Binding-site contacts:
Ligand atom C1 contacts residue THR186 of chain 1.B at 3.3 Å.
Ligand atom C6 contacts residue GLU274 of chain 1.B at 3.4 Å.
Ligand atom C3 contacts residue ASN184 of chain 1.B at 3.9 Å.
Ligand atom C7 contacts residue ASN184 of chain 1.B at 3.7 Å.
Ligand atom C2 contacts residue ASN184 of chain 1.B at 2.5 Å.
Ligand atom O5 contacts residue THR186 of chain 1.B at 3.6 Å (h-bond).
Ligand atom C1 contacts residue GLN273 of chain 1.B at 4.2 Å.
Ligand atom O7 contacts residue ASN184 of chain 1.B at 4.0 Å.
Ligand atom C2 contacts residue THR186 of chain 1.B at 4.2 Å.
Ligand atom C5 contacts residue THR186 of chain 1.B at 3.6 Å.
Ligand atom N2 contacts residue THR186 of chain 1.B at 4.5 Å.
Ligand atom C5 contacts residue GLN273 of chain 1.B at 4.3 Å.
Ligand atom O6 contacts residue GLN273 of chain 1.B at 3.4 Å.
Ligand atom C3 contacts residue THR186 of chain 1.B at 4.4 Å.
Ligand atom C6 contacts residue GLN273 of chain 1.B at 3.9 Å.
Ligand atom O5 contacts residue ASN184 of chain 1.B at 2.4 Å (h-bond).
Ligand atom N2 contacts residue ASN184 of chain 1.B at 3.0 Å (h-bond).
Ligand atom C5 contacts residue ASN184 of chain 1.B at 3.7 Å.
Ligand atom O5 contacts residue GLN273 of chain 1.B at 3.5 Å.
Ligand atom C1 contacts residue ASN184 of chain 1.B at 1.4 Å.
Ligand atom O6 contacts residue GLU274 of chain 1.B at 2.8 Å (salt-bridge).
Ligand atom C4 contacts residue ASN184 of chain 1.B at 4.3 Å.
Ligand atom C6 contacts residue THR186 of chain 1.B at 4.5 Å.

A small-molecule ligand and the protein it binds are described below.
Small molecule (SMILES): CC(=O)N[C@@H]1[C@@H](O)[C@H](O)[C@@H](CO)O[C@H]1O

Sequence of chain 1.B:
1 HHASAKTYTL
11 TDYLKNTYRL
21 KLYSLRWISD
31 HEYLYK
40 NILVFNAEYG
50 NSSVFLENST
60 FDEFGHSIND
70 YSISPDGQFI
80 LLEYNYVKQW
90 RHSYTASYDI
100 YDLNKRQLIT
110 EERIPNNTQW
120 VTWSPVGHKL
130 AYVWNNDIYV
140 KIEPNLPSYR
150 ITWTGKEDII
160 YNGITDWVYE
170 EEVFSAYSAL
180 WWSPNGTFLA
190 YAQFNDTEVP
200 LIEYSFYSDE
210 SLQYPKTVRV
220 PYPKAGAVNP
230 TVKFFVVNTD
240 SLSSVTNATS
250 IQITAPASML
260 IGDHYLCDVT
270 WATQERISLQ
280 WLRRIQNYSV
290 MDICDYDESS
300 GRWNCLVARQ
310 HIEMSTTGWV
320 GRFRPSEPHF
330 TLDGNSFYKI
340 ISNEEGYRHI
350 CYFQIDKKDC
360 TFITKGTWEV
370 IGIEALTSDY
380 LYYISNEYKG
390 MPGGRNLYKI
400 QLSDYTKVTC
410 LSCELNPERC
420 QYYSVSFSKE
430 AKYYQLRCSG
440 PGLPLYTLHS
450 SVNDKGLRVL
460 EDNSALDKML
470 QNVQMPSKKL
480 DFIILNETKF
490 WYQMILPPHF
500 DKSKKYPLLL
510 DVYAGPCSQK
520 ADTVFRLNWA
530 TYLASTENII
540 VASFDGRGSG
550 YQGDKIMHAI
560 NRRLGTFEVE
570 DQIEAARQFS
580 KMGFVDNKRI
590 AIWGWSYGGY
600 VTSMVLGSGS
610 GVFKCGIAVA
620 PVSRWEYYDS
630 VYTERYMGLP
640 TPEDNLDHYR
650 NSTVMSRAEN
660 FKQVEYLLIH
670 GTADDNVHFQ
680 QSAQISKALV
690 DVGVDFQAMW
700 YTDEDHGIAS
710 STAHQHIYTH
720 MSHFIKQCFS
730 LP